Binding-site contacts:
Ligand atom C5 contacts residue ASN154 of chain 57.E at 3.6 Å.
Ligand atom C1 contacts residue SER156 of chain 57.E at 4.0 Å.
Ligand atom C3 contacts residue ASN154 of chain 57.E at 3.8 Å.
Ligand atom C8 contacts residue ASN154 of chain 57.E at 3.7 Å.
Ligand atom C1 contacts residue ASN154 of chain 57.E at 1.4 Å.
Ligand atom C2 contacts residue ASN154 of chain 57.E at 2.5 Å.
Ligand atom O5 contacts residue ASN154 of chain 57.E at 2.4 Å (h-bond).
Ligand atom C4 contacts residue ASN154 of chain 57.E at 4.2 Å.
Ligand atom O5 contacts residue SER157 of chain 57.E at 4.0 Å.
Ligand atom C7 contacts residue ASN154 of chain 57.E at 3.3 Å.
Ligand atom O7 contacts residue ASN154 of chain 57.E at 3.5 Å (h-bond).
Ligand atom C1 contacts residue SER157 of chain 57.E at 4.3 Å.
Ligand atom N2 contacts residue ASN154 of chain 57.E at 2.8 Å (h-bond).
Ligand atom O6 contacts residue SER157 of chain 57.E at 4.2 Å.

The protein below binds the small molecule below.
Small molecule (SMILES): CC(=O)N[C@@H]1[C@@H](O)[C@H](O)[C@@H](CO)O[C@H]1O

Sequence of chain 57.E:
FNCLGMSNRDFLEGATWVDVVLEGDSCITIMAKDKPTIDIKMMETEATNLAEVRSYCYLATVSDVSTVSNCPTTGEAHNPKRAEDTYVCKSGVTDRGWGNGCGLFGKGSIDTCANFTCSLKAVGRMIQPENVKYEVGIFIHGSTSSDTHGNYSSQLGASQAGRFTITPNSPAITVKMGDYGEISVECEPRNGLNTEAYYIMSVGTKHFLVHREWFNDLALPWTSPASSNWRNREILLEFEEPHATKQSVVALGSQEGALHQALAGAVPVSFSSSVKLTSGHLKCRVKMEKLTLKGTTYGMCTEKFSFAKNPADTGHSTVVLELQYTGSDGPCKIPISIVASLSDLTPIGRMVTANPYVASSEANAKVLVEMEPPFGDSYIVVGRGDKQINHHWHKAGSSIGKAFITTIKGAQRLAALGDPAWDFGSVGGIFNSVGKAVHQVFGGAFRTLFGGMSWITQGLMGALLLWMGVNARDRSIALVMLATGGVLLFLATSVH